Sequence of chain 1.D:
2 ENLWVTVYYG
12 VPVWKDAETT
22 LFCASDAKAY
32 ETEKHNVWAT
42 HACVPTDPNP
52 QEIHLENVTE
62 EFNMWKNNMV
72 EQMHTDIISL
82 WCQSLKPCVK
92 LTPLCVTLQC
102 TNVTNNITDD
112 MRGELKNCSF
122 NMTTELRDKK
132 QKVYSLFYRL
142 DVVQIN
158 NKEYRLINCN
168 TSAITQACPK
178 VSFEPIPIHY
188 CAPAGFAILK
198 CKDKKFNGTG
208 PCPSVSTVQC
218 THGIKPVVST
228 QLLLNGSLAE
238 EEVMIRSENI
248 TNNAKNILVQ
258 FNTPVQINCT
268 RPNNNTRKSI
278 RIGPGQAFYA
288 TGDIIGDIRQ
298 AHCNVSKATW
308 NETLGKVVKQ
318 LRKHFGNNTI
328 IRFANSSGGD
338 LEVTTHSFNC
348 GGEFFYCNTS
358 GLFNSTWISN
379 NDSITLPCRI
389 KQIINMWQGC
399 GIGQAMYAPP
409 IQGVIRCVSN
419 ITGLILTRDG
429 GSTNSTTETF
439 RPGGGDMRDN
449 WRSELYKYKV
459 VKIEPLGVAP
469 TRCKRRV

Binding-site contacts:
Ligand atom C1 contacts residue ARG162 of chain 2.D at 4.3 Å.
Ligand atom C2 contacts residue ASN167 of chain 2.D at 2.4 Å.
Ligand atom N2 contacts residue ASN167 of chain 2.D at 2.8 Å (h-bond).
Ligand atom O6 contacts residue ARG162 of chain 2.D at 3.4 Å (salt-bridge).
Ligand atom O6 contacts residue VAL144 of chain 2.D at 4.1 Å.
Ligand atom O7 contacts residue ARG278 of chain 1.D at 4.3 Å.
Ligand atom O6 contacts residue ILE164 of chain 2.D at 4.2 Å.
Ligand atom C6 contacts residue ILE164 of chain 2.D at 3.8 Å (hydrophobic).
Ligand atom C5 contacts residue ASN167 of chain 2.D at 3.7 Å.
Ligand atom C4 contacts residue ASN167 of chain 2.D at 4.2 Å.
Ligand atom O7 contacts residue ASN167 of chain 2.D at 4.2 Å.
Ligand atom C1 contacts residue THR168 of chain 2.D at 4.3 Å.
Ligand atom O5 contacts residue ARG162 of chain 2.D at 3.6 Å.
Ligand atom C7 contacts residue ASN167 of chain 2.D at 3.2 Å.
Ligand atom O5 contacts residue ASN167 of chain 2.D at 2.4 Å (h-bond).
Ligand atom C8 contacts residue ASN167 of chain 2.D at 3.3 Å.
Ligand atom C3 contacts residue ASN167 of chain 2.D at 3.7 Å.
Ligand atom C1 contacts residue ASN167 of chain 2.D at 1.4 Å.

This protein binds this small molecule.
Small molecule (SMILES): CC(=O)N[C@H]1[C@H](O[C@H]2[C@H](O)[C@@H](NC(C)=O)CO[C@@H]2CO)O[C@H](CO)[C@@H](O)[C@@H]1O

Sequence of chain 2.D:
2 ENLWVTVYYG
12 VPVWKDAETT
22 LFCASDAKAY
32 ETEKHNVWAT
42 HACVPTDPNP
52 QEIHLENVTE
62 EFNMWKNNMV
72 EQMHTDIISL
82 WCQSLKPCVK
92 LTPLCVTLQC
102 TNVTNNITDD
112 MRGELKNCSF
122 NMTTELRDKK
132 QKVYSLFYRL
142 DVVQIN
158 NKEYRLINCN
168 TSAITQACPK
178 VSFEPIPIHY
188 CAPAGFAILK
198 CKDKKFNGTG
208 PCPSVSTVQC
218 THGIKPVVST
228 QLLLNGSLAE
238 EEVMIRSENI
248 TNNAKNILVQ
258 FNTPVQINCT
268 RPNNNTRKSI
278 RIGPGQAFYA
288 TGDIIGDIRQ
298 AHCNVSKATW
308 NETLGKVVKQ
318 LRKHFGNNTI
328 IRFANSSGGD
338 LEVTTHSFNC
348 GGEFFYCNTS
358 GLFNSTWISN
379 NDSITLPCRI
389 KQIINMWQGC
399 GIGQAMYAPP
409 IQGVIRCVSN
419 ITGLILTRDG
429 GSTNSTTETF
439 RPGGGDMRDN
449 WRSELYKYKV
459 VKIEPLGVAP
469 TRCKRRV